Binding-site contacts:
Ligand atom N07 contacts residue ILE25 of chain 1.A at 3.5 Å (h-bond).
Ligand atom N09 contacts residue ILE25 of chain 1.A at 2.9 Å (h-bond).
Ligand atom S24 contacts residue ARG52 of chain 1.A at 3.7 Å.
Ligand atom C01 contacts residue GLN48 of chain 1.A at 3.7 Å.
Ligand atom O26 contacts residue ARG52 of chain 1.A at 2.8 Å (salt-bridge).
Ligand atom C02 contacts residue ILE40 of chain 1.A at 3.7 Å (hydrophobic).
Ligand atom C03 contacts residue ASP47 of chain 1.A at 3.5 Å.
Ligand atom C29 contacts residue PRO78 of chain 1.A at 3.6 Å (hydrophobic).
Ligand atom O11 contacts residue NAP1 of chain 1.B at 3.4 Å.
Ligand atom N27 contacts residue ARG52 of chain 1.A at 3.5 Å (salt-bridge).
Ligand atom C14 contacts residue LEU70 of chain 1.A at 3.7 Å (hydrophobic).
Ligand atom C20 contacts residue GLN48 of chain 1.A at 3.6 Å.
Ligand atom C28 contacts residue ARG52 of chain 1.A at 3.6 Å.
Ligand atom N09 contacts residue PHE51 of chain 1.A at 3.6 Å.
Ligand atom N06 contacts residue ALA27 of chain 1.A at 3.7 Å.
Ligand atom N09 contacts residue NAP1 of chain 1.B at 3.7 Å.
Ligand atom C28 contacts residue VAL74 of chain 1.A at 3.7 Å (hydrophobic).
Ligand atom C01 contacts residue ASP47 of chain 1.A at 3.5 Å.
Ligand atom C10 contacts residue NAP1 of chain 1.B at 3.5 Å.
Ligand atom N07 contacts residue TRP26 of chain 1.A at 3.3 Å.
Ligand atom N09 contacts residue TYR120 of chain 1.A at 3.4 Å (h-bond).
Ligand atom N04 contacts residue ASP47 of chain 1.A at 2.7 Å (salt-bridge).
Ligand atom O25 contacts residue PHE51 of chain 1.A at 3.0 Å.
Ligand atom C02 contacts residue ASP47 of chain 1.A at 3.5 Å.
Ligand atom N06 contacts residue ASP47 of chain 1.A at 2.9 Å (salt-bridge).
Ligand atom C12 contacts residue PHE51 of chain 1.A at 3.4 Å (hydrophobic).
Ligand atom C23 contacts residue LEU77 of chain 1.A at 3.6 Å (hydrophobic).
Ligand atom N07 contacts residue PHE51 of chain 1.A at 3.4 Å.
Ligand atom C08 contacts residue ILE25 of chain 1.A at 3.6 Å (hydrophobic).
Ligand atom O26 contacts residue GLN48 of chain 1.A at 3.1 Å (h-bond).
Ligand atom N09 contacts residue ILE114 of chain 1.A at 3.0 Å (h-bond).
Ligand atom C05 contacts residue ASP47 of chain 1.A at 3.5 Å.
Ligand atom C08 contacts residue NAP1 of chain 1.B at 3.4 Å.
Ligand atom N06 contacts residue TRP26 of chain 1.A at 3.5 Å.
Ligand atom N07 contacts residue NAP1 of chain 1.B at 3.7 Å.
Ligand atom C08 contacts residue PHE51 of chain 1.A at 3.5 Å (hydrophobic).
Ligand atom O30 contacts residue ARG52 of chain 1.A at 3.6 Å.
Ligand atom N27 contacts residue ARG80 of chain 1.A at 3.1 Å (salt-bridge).
Ligand atom O25 contacts residue ARG80 of chain 1.A at 2.6 Å (salt-bridge).
Ligand atom C19 contacts residue GLN48 of chain 1.A at 3.7 Å.

Sequence of chain 1.A:
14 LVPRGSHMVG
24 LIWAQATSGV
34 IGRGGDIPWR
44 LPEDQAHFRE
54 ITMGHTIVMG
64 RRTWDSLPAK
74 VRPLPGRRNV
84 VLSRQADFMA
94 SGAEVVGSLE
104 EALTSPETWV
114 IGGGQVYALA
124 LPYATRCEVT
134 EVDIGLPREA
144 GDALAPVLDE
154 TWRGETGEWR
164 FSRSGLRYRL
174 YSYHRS

The protein below binds the small molecule below.
Small molecule (SMILES): CCc1nc(N)nc(N)c1OCCCOc1ccccc1CCS(=O)(=O)NC(C)=O